The small molecule below binds the protein below.
Small molecule (SMILES): Nc1ccn([C@@H]2O[C@H](CO[P](=O)(O)O[C@H]3[C@@H](O)[C@H](n4ccc(N)nc4=O)O[C@@H]3CO[P](=O)(O)O[C@H]3[C@@H](O)[C@H](n4cnc5c(N)ncnc54)O[C@@H]3CO[P](=O)(O)O[C@H]3[C@@H](O)[C@H](n4cnc5c(=O)nc(N)[nH]c54)O[C@@H]3CO[P](=O)(O)O[C@H]3[C@@H](O)[C@H](n4ccc(=O)[nH]c4=O)O[C@@H]3CO)[C@@H](O)[C@H]2O)c(=O)n1

Binding-site contacts:
Ligand atom OP2 contacts residue ARG93 of chain 1.G at 3.0 Å (salt-bridge).
Ligand atom OP1 contacts residue SER135 of chain 1.G at 2.8 Å (h-bond).
Ligand atom O2 contacts residue SER133 of chain 1.G at 2.6 Å (h-bond).
Ligand atom C3' contacts residue ASP100 of chain 1.G at 3.2 Å.
Ligand atom N7 contacts residue THR69 of chain 1.G at 2.6 Å (h-bond).
Ligand atom N1 contacts residue ASN84 of chain 1.G at 2.7 Å (h-bond).
Ligand atom C2 contacts residue ASN84 of chain 1.G at 3.1 Å.
Ligand atom O2' contacts residue ARG83 of chain 1.G at 2.9 Å (salt-bridge).
Ligand atom N7 contacts residue GLY65 of chain 1.G at 3.3 Å (h-bond).
Ligand atom O3' contacts residue SER134 of chain 1.G at 3.3 Å.
Ligand atom O3' contacts residue SER133 of chain 1.G at 3.1 Å (h-bond).
Ligand atom O2' contacts residue ASN62 of chain 1.G at 2.9 Å (h-bond).
Ligand atom N6 contacts residue SER80 of chain 1.G at 2.5 Å (h-bond).
Ligand atom O2' contacts residue ARG105 of chain 1.H at 2.9 Å (salt-bridge).
Ligand atom C5' contacts residue SER133 of chain 1.G at 3.1 Å.
Ligand atom C6 contacts residue ARG105 of chain 1.H at 3.2 Å.
Ligand atom OP1 contacts residue SER133 of chain 1.G at 3.1 Å (h-bond).
Ligand atom O4' contacts residue GLY65 of chain 1.G at 3.3 Å.
Ligand atom N1 contacts residue ASN84 of chain 1.G at 3.1 Å (h-bond).
Ligand atom C2 contacts residue SER133 of chain 1.G at 3.3 Å.
Ligand atom OP2 contacts residue LYS132 of chain 1.G at 2.9 Å (salt-bridge).
Ligand atom O2 contacts residue ARG118 of chain 1.H at 2.6 Å (salt-bridge).
Ligand atom C5' contacts residue GLY131 of chain 1.G at 3.0 Å.
Ligand atom N4 contacts residue ASP98 of chain 1.H at 2.7 Å (salt-bridge).
Ligand atom O2' contacts residue ASP100 of chain 1.G at 2.7 Å (salt-bridge).
Ligand atom C2 contacts residue ARG105 of chain 1.H at 3.2 Å.
Ligand atom O3' contacts residue ASP100 of chain 1.G at 2.8 Å (salt-bridge).
Ligand atom O3' contacts residue TRP87 of chain 1.G at 3.2 Å (h-bond).
Ligand atom C5' contacts residue ARG149 of chain 1.H at 2.9 Å.
Ligand atom O6 contacts residue ASN84 of chain 1.G at 3.1 Å.
Ligand atom C8 contacts residue GLY65 of chain 1.G at 3.1 Å.
Ligand atom N3 contacts residue ARG118 of chain 1.H at 3.0 Å (salt-bridge).
Ligand atom OP2 contacts residue TRP87 of chain 1.G at 2.6 Å (h-bond).
Ligand atom O2' contacts residue SER133 of chain 1.G at 2.6 Å (h-bond).
Ligand atom OP1 contacts residue SER134 of chain 1.G at 2.4 Å (h-bond).
Ligand atom OP2 contacts residue LYS146 of chain 1.H at 3.2 Å (salt-bridge).
Ligand atom O2 contacts residue ARG105 of chain 1.H at 2.8 Å (salt-bridge).
Ligand atom N2 contacts residue LYS66 of chain 1.G at 3.3 Å.
Ligand atom OP1 contacts residue LYS132 of chain 1.G at 3.3 Å (salt-bridge).
Ligand atom N4 contacts residue ASN102 of chain 1.H at 3.1 Å (h-bond).

Sequence of chain 1.G:
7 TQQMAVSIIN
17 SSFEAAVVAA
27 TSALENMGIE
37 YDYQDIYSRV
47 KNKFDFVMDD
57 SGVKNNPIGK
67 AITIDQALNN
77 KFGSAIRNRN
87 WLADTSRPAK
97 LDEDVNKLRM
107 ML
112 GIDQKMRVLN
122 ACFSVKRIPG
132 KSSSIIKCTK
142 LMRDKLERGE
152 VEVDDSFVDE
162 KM

Sequence of chain 1.H:
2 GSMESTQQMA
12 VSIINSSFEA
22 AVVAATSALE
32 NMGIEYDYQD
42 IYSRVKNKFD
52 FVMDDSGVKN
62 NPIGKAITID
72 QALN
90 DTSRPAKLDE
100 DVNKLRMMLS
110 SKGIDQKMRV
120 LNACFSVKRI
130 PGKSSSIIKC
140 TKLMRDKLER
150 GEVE